Binding-site contacts:
Ligand atom O3 contacts residue THR214 of chain 1.D at 3.3 Å.
Ligand atom C5 contacts residue MET226 of chain 1.D at 4.0 Å (hydrophobic).
Ligand atom C5 contacts residue THR214 of chain 1.D at 3.4 Å.
Ligand atom O5 contacts residue HIS212 of chain 1.D at 2.9 Å (h-bond).
Ligand atom C2 contacts residue FE21 of chain 1.Q at 2.8 Å.
Ligand atom O5 contacts residue HIS142 of chain 1.D at 4.1 Å.
Ligand atom O3 contacts residue VAL168 of chain 1.D at 3.5 Å.
Ligand atom C4 contacts residue TYR203 of chain 1.D at 3.5 Å (hydrophobic).
Ligand atom C1 contacts residue VAL228 of chain 1.D at 4.1 Å (hydrophobic).
Ligand atom C5 contacts residue ASN154 of chain 1.D at 4.0 Å.
Ligand atom O2 contacts residue HIS145 of chain 1.D at 3.4 Å (h-bond).
Ligand atom C5 contacts residue ARG224 of chain 1.D at 3.9 Å.
Ligand atom C5 contacts residue TYR203 of chain 1.D at 3.4 Å (hydrophobic).
Ligand atom C1 contacts residue FE21 of chain 1.Q at 2.8 Å.
Ligand atom C2 contacts residue HIS145 of chain 1.D at 3.7 Å.
Ligand atom O4 contacts residue ARG224 of chain 1.D at 3.3 Å (salt-bridge).
Ligand atom C1 contacts residue HIS142 of chain 1.D at 3.3 Å.
Ligand atom O3 contacts residue ARG224 of chain 1.D at 3.2 Å (salt-bridge).
Ligand atom O4 contacts residue THR214 of chain 1.D at 3.5 Å.
Ligand atom O4 contacts residue MET226 of chain 1.D at 3.5 Å.
Ligand atom C3 contacts residue HIS142 of chain 1.D at 3.4 Å.
Ligand atom O1 contacts residue FE21 of chain 1.Q at 4.0 Å.
Ligand atom O1 contacts residue VAL228 of chain 1.D at 3.8 Å.
Ligand atom C4 contacts residue ASN154 of chain 1.D at 3.5 Å.
Ligand atom O2 contacts residue ASP147 of chain 1.D at 3.3 Å (salt-bridge).
Ligand atom C1 contacts residue HIS145 of chain 1.D at 3.9 Å.
Ligand atom C4 contacts residue THR214 of chain 1.D at 4.3 Å.
Ligand atom O5 contacts residue HIS145 of chain 1.D at 3.0 Å (h-bond).
Ligand atom O5 contacts residue FE21 of chain 1.Q at 2.1 Å.
Ligand atom C2 contacts residue HIS142 of chain 1.D at 3.5 Å.
Ligand atom O5 contacts residue ASP147 of chain 1.D at 4.2 Å.
Ligand atom C4 contacts residue VAL228 of chain 1.D at 4.2 Å (hydrophobic).
Ligand atom C2 contacts residue HIS212 of chain 1.D at 4.0 Å.
Ligand atom O3 contacts residue MET226 of chain 1.D at 3.8 Å.
Ligand atom O2 contacts residue FE21 of chain 1.Q at 2.1 Å.
Ligand atom O1 contacts residue LEU131 of chain 1.D at 3.7 Å.
Ligand atom C3 contacts residue VAL228 of chain 1.D at 4.0 Å (hydrophobic).
Ligand atom O1 contacts residue HIS142 of chain 1.D at 3.2 Å.
Ligand atom O3 contacts residue TYR203 of chain 1.D at 2.7 Å (h-bond).
Ligand atom O2 contacts residue HIS142 of chain 1.D at 3.9 Å.

Sequence of chain 1.D:
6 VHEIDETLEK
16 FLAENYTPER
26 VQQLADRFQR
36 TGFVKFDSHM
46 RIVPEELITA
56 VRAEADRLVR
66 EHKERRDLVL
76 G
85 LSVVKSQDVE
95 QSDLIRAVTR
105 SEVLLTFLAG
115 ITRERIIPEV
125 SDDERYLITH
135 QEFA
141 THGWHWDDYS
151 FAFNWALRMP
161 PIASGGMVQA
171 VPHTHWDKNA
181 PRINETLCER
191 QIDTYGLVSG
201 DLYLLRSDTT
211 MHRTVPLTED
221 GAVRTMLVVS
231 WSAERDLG

A protein and the small-molecule ligand that binds it are described below.
Small molecule (SMILES): O=C(O)CCC(=O)C(=O)O